Binding-site contacts:
Ligand atom O7 contacts residue PRO83 of chain 1.F at 4.2 Å.
Ligand atom O5 contacts residue ASN284 of chain 1.F at 2.4 Å (h-bond).
Ligand atom C8 contacts residue TYR82 of chain 1.F at 4.2 Å (hydrophobic).
Ligand atom C6 contacts residue TYR82 of chain 1.F at 4.1 Å (hydrophobic).
Ligand atom C1 contacts residue TYR82 of chain 1.F at 4.3 Å (hydrophobic).
Ligand atom C3 contacts residue PRO83 of chain 1.F at 3.9 Å (hydrophobic).
Ligand atom C8 contacts residue ASN284 of chain 1.F at 3.6 Å.
Ligand atom N2 contacts residue ARG84 of chain 1.F at 4.4 Å.
Ligand atom C3 contacts residue ASN284 of chain 1.F at 3.7 Å.
Ligand atom C4 contacts residue ASN284 of chain 1.F at 4.2 Å.
Ligand atom O7 contacts residue ARG84 of chain 1.F at 4.4 Å.
Ligand atom C1 contacts residue PRO83 of chain 1.F at 3.8 Å (hydrophobic).
Ligand atom O7 contacts residue LEU85 of chain 1.F at 4.2 Å.
Ligand atom N2 contacts residue PRO83 of chain 1.F at 3.1 Å (h-bond).
Ligand atom C5 contacts residue ASN284 of chain 1.F at 3.7 Å.
Ligand atom N2 contacts residue ASN284 of chain 1.F at 2.8 Å (h-bond).
Ligand atom O5 contacts residue TYR82 of chain 1.F at 4.3 Å.
Ligand atom C7 contacts residue PRO83 of chain 1.F at 4.1 Å (hydrophobic).
Ligand atom C2 contacts residue PRO83 of chain 1.F at 3.7 Å (hydrophobic).
Ligand atom C1 contacts residue ASN284 of chain 1.F at 1.4 Å.
Ligand atom C5 contacts residue TYR82 of chain 1.F at 3.9 Å (hydrophobic).
Ligand atom C7 contacts residue ASN284 of chain 1.F at 3.4 Å.
Ligand atom C2 contacts residue ASN284 of chain 1.F at 2.3 Å.
Ligand atom O7 contacts residue ASN284 of chain 1.F at 4.3 Å.
Ligand atom O7 contacts residue TYR82 of chain 1.F at 4.4 Å.

Sequence of chain 1.F:
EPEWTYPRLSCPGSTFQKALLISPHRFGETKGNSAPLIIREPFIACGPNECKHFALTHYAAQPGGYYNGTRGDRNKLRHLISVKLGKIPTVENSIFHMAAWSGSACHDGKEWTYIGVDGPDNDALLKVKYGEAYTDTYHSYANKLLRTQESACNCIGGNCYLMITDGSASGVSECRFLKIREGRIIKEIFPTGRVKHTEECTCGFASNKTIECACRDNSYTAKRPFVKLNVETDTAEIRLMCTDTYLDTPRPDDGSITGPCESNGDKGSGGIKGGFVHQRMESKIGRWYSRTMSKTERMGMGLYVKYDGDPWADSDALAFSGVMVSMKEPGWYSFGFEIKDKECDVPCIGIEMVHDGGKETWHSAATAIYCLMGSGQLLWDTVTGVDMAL

The protein below binds the small molecule below.
Small molecule (SMILES): CC(=O)N[C@H]1[C@H](O[C@H]2[C@H](O)[C@@H](NC(C)=O)CO[C@@H]2CO)O[C@H](CO)[C@@H](O[C@@H]2O[C@H](CO)[C@@H](O)[C@H](O)[C@@H]2O)[C@@H]1O